A small-molecule ligand and the protein it binds are described below.
Small molecule (SMILES): OC[C@H]1O[C@H](O[C@H]2[C@H](O)[C@@H](O)[C@@H](O)O[C@@H]2CO)[C@H](O)[C@@H](O)[C@@H]1O

Binding-site contacts:
Ligand atom C4 contacts residue TRP341 of chain 1.A at 3.5 Å (hydrophobic).
Ligand atom C6 contacts residue PRO155 of chain 1.A at 3.8 Å (hydrophobic).
Ligand atom C2 contacts residue TRP231 of chain 1.A at 3.8 Å (hydrophobic).
Ligand atom O6 contacts residue PHE157 of chain 1.A at 3.9 Å.
Ligand atom C1 contacts residue LYS16 of chain 1.A at 3.6 Å.
Ligand atom O3 contacts residue ARG67 of chain 1.A at 2.8 Å (salt-bridge).
Ligand atom O2 contacts residue LYS16 of chain 1.A at 2.7 Å (salt-bridge).
Ligand atom O6 contacts residue TYR156 of chain 1.A at 3.0 Å (h-bond).
Ligand atom O3 contacts residue TRP63 of chain 1.A at 3.2 Å (h-bond).
Ligand atom O1 contacts residue ASN13 of chain 1.A at 3.5 Å (h-bond).
Ligand atom O1 contacts residue ASP15 of chain 1.A at 2.8 Å (salt-bridge).
Ligand atom O4 contacts residue ARG67 of chain 1.A at 2.8 Å (salt-bridge).
Ligand atom O5 contacts residue TYR156 of chain 1.A at 3.3 Å.
Ligand atom C2 contacts residue LYS16 of chain 1.A at 3.7 Å.
Ligand atom C2 contacts residue GLU112 of chain 1.A at 3.4 Å.
Ligand atom C3 contacts residue TRP63 of chain 1.A at 3.5 Å (hydrophobic).
Ligand atom C4 contacts residue ARG67 of chain 1.A at 3.9 Å.
Ligand atom O2 contacts residue ASP66 of chain 1.A at 2.7 Å (salt-bridge).
Ligand atom C1 contacts residue ASP15 of chain 1.A at 3.4 Å.
Ligand atom O3 contacts residue GLU112 of chain 1.A at 3.7 Å.
Ligand atom O6 contacts residue PRO155 of chain 1.A at 3.2 Å.
Ligand atom O6 contacts residue GLU154 of chain 1.A at 2.7 Å (salt-bridge).
Ligand atom O4 contacts residue ARG345 of chain 1.A at 3.2 Å (salt-bridge).
Ligand atom C1 contacts residue TRP231 of chain 1.A at 3.8 Å (hydrophobic).
Ligand atom O2 contacts residue ALA64 of chain 1.A at 3.4 Å.
Ligand atom O5 contacts residue ASP15 of chain 1.A at 3.9 Å.
Ligand atom O3 contacts residue TRP341 of chain 1.A at 3.8 Å.
Ligand atom O1 contacts residue LYS16 of chain 1.A at 3.0 Å (salt-bridge).
Ligand atom O2 contacts residue TRP63 of chain 1.A at 3.2 Å (h-bond).
Ligand atom C2 contacts residue ASP66 of chain 1.A at 3.4 Å.
Ligand atom C6 contacts residue ARG345 of chain 1.A at 3.8 Å.
Ligand atom O2 contacts residue GLU112 of chain 1.A at 2.6 Å (salt-bridge).
Ligand atom C6 contacts residue TYR156 of chain 1.A at 3.8 Å (hydrophobic).
Ligand atom C3 contacts residue ASP66 of chain 1.A at 3.6 Å.
Ligand atom C6 contacts residue GLU154 of chain 1.A at 3.4 Å.
Ligand atom C1 contacts residue TYR156 of chain 1.A at 3.5 Å (hydrophobic).
Ligand atom O3 contacts residue ALA64 of chain 1.A at 3.4 Å.
Ligand atom C6 contacts residue TRP341 of chain 1.A at 3.6 Å (hydrophobic).
Ligand atom O3 contacts residue ASP66 of chain 1.A at 2.7 Å (salt-bridge).
Ligand atom O4 contacts residue TRP341 of chain 1.A at 3.9 Å.

Sequence of chain 1.A:
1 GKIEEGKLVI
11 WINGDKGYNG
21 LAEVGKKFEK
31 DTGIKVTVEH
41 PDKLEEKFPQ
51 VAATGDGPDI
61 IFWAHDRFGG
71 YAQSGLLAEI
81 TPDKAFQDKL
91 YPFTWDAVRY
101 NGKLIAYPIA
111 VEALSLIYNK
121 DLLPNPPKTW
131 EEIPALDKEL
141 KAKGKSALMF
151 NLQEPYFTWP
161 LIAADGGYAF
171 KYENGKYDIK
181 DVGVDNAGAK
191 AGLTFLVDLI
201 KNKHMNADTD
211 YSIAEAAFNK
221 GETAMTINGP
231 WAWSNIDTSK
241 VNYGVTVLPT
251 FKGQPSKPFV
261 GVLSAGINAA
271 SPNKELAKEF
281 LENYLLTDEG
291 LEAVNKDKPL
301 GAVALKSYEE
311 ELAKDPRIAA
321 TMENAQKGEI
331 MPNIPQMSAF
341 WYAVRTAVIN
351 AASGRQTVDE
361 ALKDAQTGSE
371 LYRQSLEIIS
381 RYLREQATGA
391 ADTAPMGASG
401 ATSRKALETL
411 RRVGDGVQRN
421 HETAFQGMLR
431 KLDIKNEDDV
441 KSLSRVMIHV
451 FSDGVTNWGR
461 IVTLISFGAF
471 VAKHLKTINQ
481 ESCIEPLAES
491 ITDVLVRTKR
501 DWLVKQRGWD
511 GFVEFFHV